Sequence of chain 1.A:
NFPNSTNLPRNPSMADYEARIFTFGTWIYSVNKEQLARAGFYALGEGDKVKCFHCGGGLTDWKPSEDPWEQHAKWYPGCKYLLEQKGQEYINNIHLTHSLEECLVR

Binding-site contacts:
Ligand atom C27 contacts residue LEU80 of chain 1.A at 3.4 Å (hydrophobic).
Ligand atom N39 contacts residue THR81 of chain 1.A at 2.8 Å (h-bond).
Ligand atom C3 contacts residue LEU80 of chain 1.A at 3.9 Å (hydrophobic).
Ligand atom N39 contacts residue GLU87 of chain 1.A at 2.7 Å (salt-bridge).
Ligand atom C26 contacts residue LEU80 of chain 1.A at 3.4 Å (hydrophobic).
Ligand atom F25 contacts residue LYS72 of chain 1.A at 3.4 Å.
Ligand atom C28 contacts residue THR81 of chain 1.A at 3.4 Å.
Ligand atom C11 contacts residue TRP96 of chain 1.A at 3.6 Å (hydrophobic).
Ligand atom C38 contacts residue ASP82 of chain 1.A at 3.5 Å.
Ligand atom C2 contacts residue GLN92 of chain 1.A at 3.3 Å.
Ligand atom C24 contacts residue GLY79 of chain 1.A at 3.7 Å.
Ligand atom C1 contacts residue THR81 of chain 1.A at 3.6 Å.
Ligand atom C3 contacts residue GLN92 of chain 1.A at 3.7 Å.
Ligand atom O20 contacts residue LYS70 of chain 1.A at 3.6 Å.
Ligand atom C3 contacts residue THR81 of chain 1.A at 3.4 Å.
Ligand atom C26 contacts residue GLY79 of chain 1.A at 3.5 Å.
Ligand atom C38 contacts residue GLU87 of chain 1.A at 3.5 Å.
Ligand atom C26 contacts residue VAL71 of chain 1.A at 3.3 Å (hydrophobic).
Ligand atom C1 contacts residue GLN92 of chain 1.A at 3.8 Å.
Ligand atom C2 contacts residue THR81 of chain 1.A at 3.4 Å.
Ligand atom C11 contacts residue TYR97 of chain 1.A at 3.3 Å (hydrophobic).
Ligand atom O7 contacts residue LEU80 of chain 1.A at 3.4 Å.
Ligand atom C1 contacts residue GLU87 of chain 1.A at 3.4 Å.
Ligand atom C32 contacts residue ASP82 of chain 1.A at 3.5 Å.
Ligand atom C24 contacts residue VAL71 of chain 1.A at 3.8 Å (hydrophobic).
Ligand atom C24 contacts residue LEU65 of chain 1.A at 3.6 Å (hydrophobic).
Ligand atom N4 contacts residue TRP96 of chain 1.A at 3.7 Å.
Ligand atom C27 contacts residue GLY79 of chain 1.A at 3.6 Å.
Ligand atom C38 contacts residue THR81 of chain 1.A at 3.5 Å.
Ligand atom O7 contacts residue THR81 of chain 1.A at 2.8 Å (h-bond).
Ligand atom F25 contacts residue LEU65 of chain 1.A at 3.0 Å.
Ligand atom C17 contacts residue GLY79 of chain 1.A at 3.8 Å.
Ligand atom O20 contacts residue THR81 of chain 1.A at 3.4 Å.
Ligand atom F25 contacts residue VAL71 of chain 1.A at 3.4 Å.
Ligand atom C1 contacts residue TRP83 of chain 1.A at 3.3 Å (hydrophobic).
Ligand atom C9 contacts residue TRP96 of chain 1.A at 3.8 Å (hydrophobic).
Ligand atom N39 contacts residue ASP82 of chain 1.A at 2.9 Å (salt-bridge).
Ligand atom C18 contacts residue GLY79 of chain 1.A at 3.7 Å.
Ligand atom C5 contacts residue TRP96 of chain 1.A at 3.3 Å (hydrophobic).
Ligand atom C2 contacts residue GLU87 of chain 1.A at 3.2 Å.

A small-molecule ligand and the protein it binds are described below.
Small molecule (SMILES): C[C@@H]1CN(CC(=O)N2CC(C)(C)c3ncc([C@@H](O)c4ccc(F)cc4)cc32)[C@@H](CN2[C@H](C)COC[C@H]2C)CN1

Sequence of chain 1.B:
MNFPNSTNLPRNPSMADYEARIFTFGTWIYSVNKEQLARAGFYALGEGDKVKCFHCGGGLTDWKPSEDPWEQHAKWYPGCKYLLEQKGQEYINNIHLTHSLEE